This small molecule binds to this protein.
Small molecule (SMILES): Nc1ncnc2[nH]cnc12

Sequence of chain 5.F:
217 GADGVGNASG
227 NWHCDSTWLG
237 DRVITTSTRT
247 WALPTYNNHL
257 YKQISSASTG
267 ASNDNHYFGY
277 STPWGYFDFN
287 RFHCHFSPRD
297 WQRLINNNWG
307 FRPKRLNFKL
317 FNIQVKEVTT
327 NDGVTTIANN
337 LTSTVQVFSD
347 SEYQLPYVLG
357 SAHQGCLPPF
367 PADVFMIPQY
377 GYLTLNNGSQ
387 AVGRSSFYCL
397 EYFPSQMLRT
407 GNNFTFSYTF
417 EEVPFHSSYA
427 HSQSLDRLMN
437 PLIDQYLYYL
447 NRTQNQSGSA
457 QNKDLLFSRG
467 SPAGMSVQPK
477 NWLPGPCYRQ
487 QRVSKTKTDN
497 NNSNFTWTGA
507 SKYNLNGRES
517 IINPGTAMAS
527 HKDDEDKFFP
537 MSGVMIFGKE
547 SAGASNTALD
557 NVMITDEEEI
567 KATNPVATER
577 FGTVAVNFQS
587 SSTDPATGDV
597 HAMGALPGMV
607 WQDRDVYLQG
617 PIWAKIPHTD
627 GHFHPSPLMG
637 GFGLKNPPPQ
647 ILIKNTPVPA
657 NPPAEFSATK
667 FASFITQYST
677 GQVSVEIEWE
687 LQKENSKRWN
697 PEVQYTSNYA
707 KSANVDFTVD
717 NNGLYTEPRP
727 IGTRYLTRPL

Binding-site contacts:
Ligand atom N6 contacts residue GLY639 of chain 5.F at 3.5 Å (h-bond).
Ligand atom C6 contacts residue GLY639 of chain 5.F at 3.7 Å.
Ligand atom N7 contacts residue ASP609 of chain 5.F at 4.0 Å.
Ligand atom C5 contacts residue PRO420 of chain 5.F at 4.5 Å (hydrophobic).
Ligand atom N6 contacts residue PHE638 of chain 5.F at 3.7 Å.
Ligand atom C6 contacts residue SER632 of chain 5.F at 4.0 Å.
Ligand atom N1 contacts residue PRO631 of chain 5.F at 4.2 Å.
Ligand atom C2 contacts residue ILE622 of chain 5.F at 4.3 Å (hydrophobic).
Ligand atom N9 contacts residue PRO631 of chain 5.F at 3.9 Å.
Ligand atom N6 contacts residue GLY637 of chain 5.F at 3.4 Å (h-bond).
Ligand atom C8 contacts residue HIS630 of chain 5.F at 3.3 Å.
Ligand atom C2 contacts residue GLY639 of chain 5.F at 2.9 Å.
Ligand atom N6 contacts residue PRO633 of chain 5.F at 4.4 Å.
Ligand atom N3 contacts residue PRO631 of chain 5.F at 4.1 Å.
Ligand atom C6 contacts residue PRO631 of chain 5.F at 4.3 Å (hydrophobic).
Ligand atom C4 contacts residue PRO631 of chain 5.F at 4.2 Å (hydrophobic).
Ligand atom C5 contacts residue PRO631 of chain 5.F at 4.4 Å (hydrophobic).
Ligand atom C2 contacts residue PRO631 of chain 5.F at 4.2 Å (hydrophobic).
Ligand atom N7 contacts residue SER632 of chain 5.F at 3.7 Å.
Ligand atom N1 contacts residue GLY639 of chain 5.F at 3.0 Å (h-bond).
Ligand atom N6 contacts residue SER632 of chain 5.F at 3.6 Å.
Ligand atom N1 contacts residue PHE638 of chain 5.F at 4.1 Å.
Ligand atom N9 contacts residue HIS630 of chain 5.F at 4.4 Å.
Ligand atom N7 contacts residue HIS630 of chain 5.F at 3.7 Å.
Ligand atom C5 contacts residue SER632 of chain 5.F at 3.9 Å.
Ligand atom N3 contacts residue GLY639 of chain 5.F at 4.2 Å.